Binding-site contacts:
Ligand atom O8 contacts residue HIS79 of chain 1.B at 3.4 Å (h-bond).
Ligand atom O19 contacts residue SER80 of chain 1.B at 2.5 Å (h-bond).
Ligand atom C10 contacts residue LYS161 of chain 1.B at 3.4 Å.
Ligand atom O11 contacts residue CYS158 of chain 1.B at 3.7 Å.
Ligand atom C7 contacts residue ZN1 of chain 1.F at 2.7 Å.
Ligand atom C7 contacts residue ZN1 of chain 1.G at 3.0 Å.
Ligand atom C17 contacts residue SER80 of chain 1.B at 3.5 Å.
Ligand atom C2 contacts residue HIS197 of chain 1.B at 3.5 Å.
Ligand atom C10 contacts residue HIS139 of chain 1.B at 3.8 Å.
Ligand atom O11 contacts residue ZN1 of chain 1.G at 3.4 Å.
Ligand atom C18 contacts residue ASP81 of chain 1.B at 3.7 Å.
Ligand atom C7 contacts residue HIS79 of chain 1.B at 3.6 Å.
Ligand atom O8 contacts residue HIS77 of chain 1.B at 3.6 Å (h-bond).
Ligand atom C2 contacts residue ZN1 of chain 1.G at 3.5 Å.
Ligand atom C14 contacts residue ASN167 of chain 1.B at 3.8 Å.
Ligand atom O12 contacts residue ASN167 of chain 1.B at 2.7 Å (h-bond).
Ligand atom O8 contacts residue ZN1 of chain 1.G at 2.1 Å.
Ligand atom O9 contacts residue HIS139 of chain 1.B at 3.0 Å.
Ligand atom C7 contacts residue ASN167 of chain 1.B at 3.8 Å.
Ligand atom C17 contacts residue ASP81 of chain 1.B at 3.7 Å.
Ligand atom O12 contacts residue LYS161 of chain 1.B at 3.2 Å (salt-bridge).
Ligand atom O8 contacts residue HIS139 of chain 1.B at 3.2 Å (h-bond).
Ligand atom C1 contacts residue HIS197 of chain 1.B at 3.4 Å.
Ligand atom O11 contacts residue HIS197 of chain 1.B at 3.1 Å.
Ligand atom O11 contacts residue HIS139 of chain 1.B at 3.0 Å.
Ligand atom O9 contacts residue ASN167 of chain 1.B at 2.7 Å (h-bond).
Ligand atom O11 contacts residue LYS161 of chain 1.B at 2.8 Å (salt-bridge).
Ligand atom C1 contacts residue ASN167 of chain 1.B at 3.7 Å.
Ligand atom O8 contacts residue ZN1 of chain 1.F at 2.1 Å.
Ligand atom O8 contacts residue HIS197 of chain 1.B at 3.5 Å (h-bond).
Ligand atom C16 contacts residue SER80 of chain 1.B at 3.5 Å.
Ligand atom C5 contacts residue VAL31 of chain 1.B at 3.8 Å (hydrophobic).
Ligand atom O8 contacts residue CYS158 of chain 1.B at 3.7 Å.
Ligand atom C7 contacts residue HIS139 of chain 1.B at 3.4 Å.
Ligand atom O9 contacts residue ZN1 of chain 1.F at 2.7 Å.
Ligand atom C10 contacts residue ASN167 of chain 1.B at 3.6 Å.
Ligand atom C10 contacts residue HIS197 of chain 1.B at 3.4 Å.
Ligand atom O9 contacts residue HIS79 of chain 1.B at 3.0 Å (h-bond).
Ligand atom O12 contacts residue GLY166 of chain 1.B at 3.2 Å.
Ligand atom O8 contacts residue ASP81 of chain 1.B at 3.2 Å (salt-bridge).

The small molecule below binds the protein below.
Small molecule (SMILES): O=C(O)c1cccc(N2CCC(O)CC2)c1C(=O)O

Sequence of chain 1.B:
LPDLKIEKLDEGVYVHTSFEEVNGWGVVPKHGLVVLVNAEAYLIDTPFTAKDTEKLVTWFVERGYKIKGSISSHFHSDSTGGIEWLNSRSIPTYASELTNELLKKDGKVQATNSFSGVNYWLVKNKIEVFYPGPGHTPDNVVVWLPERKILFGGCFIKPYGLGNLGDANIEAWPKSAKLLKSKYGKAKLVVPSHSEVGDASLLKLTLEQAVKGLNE